The protein below binds the small molecule below.
Small molecule (SMILES): CC(C)COC(=O)CCCC[C@@H]1SC[C@@H]2NC(=O)N[C@@H]21

Sequence of chain 1.D:
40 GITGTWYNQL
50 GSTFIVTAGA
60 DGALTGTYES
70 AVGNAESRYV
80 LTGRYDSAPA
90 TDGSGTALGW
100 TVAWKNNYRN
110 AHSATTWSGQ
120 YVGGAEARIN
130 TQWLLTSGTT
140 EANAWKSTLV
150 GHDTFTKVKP

Sequence of chain 1.B:
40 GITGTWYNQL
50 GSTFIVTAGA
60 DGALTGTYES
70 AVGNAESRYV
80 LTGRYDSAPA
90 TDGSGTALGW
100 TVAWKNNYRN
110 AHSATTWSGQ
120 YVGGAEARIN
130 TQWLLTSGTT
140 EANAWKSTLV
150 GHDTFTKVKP

Binding-site contacts:
Ligand atom O2 contacts residue ASP152 of chain 1.D at 3.8 Å.
Ligand atom O2 contacts residue TYR67 of chain 1.D at 2.6 Å (h-bond).
Ligand atom N contacts residue VAL71 of chain 1.D at 3.7 Å.
Ligand atom C13 contacts residue SER51 of chain 1.D at 3.7 Å.
Ligand atom C13 contacts residue LEU49 of chain 1.D at 3.6 Å (hydrophobic).
Ligand atom C7 contacts residue ASN73 of chain 1.D at 3.8 Å.
Ligand atom C3 contacts residue VAL71 of chain 1.D at 3.9 Å (hydrophobic).
Ligand atom O contacts residue ASN73 of chain 1.D at 2.9 Å (h-bond).
Ligand atom N1 contacts residue TYR67 of chain 1.D at 3.9 Å.
Ligand atom S contacts residue THR114 of chain 1.D at 3.3 Å (h-bond).
Ligand atom S contacts residue TRP103 of chain 1.D at 3.7 Å.
Ligand atom C2 contacts residue TRP144 of chain 1.B at 3.8 Å (hydrophobic).
Ligand atom O1 contacts residue ALA110 of chain 1.D at 3.8 Å.
Ligand atom O2 contacts residue SER51 of chain 1.D at 2.8 Å (h-bond).
Ligand atom C12 contacts residue VAL71 of chain 1.D at 3.9 Å (hydrophobic).
Ligand atom O1 contacts residue SER112 of chain 1.D at 3.3 Å (h-bond).
Ligand atom C4 contacts residue LEU134 of chain 1.D at 3.8 Å (hydrophobic).
Ligand atom C6 contacts residue SER112 of chain 1.D at 3.9 Å.
Ligand atom O contacts residue GLY72 of chain 1.D at 3.8 Å.
Ligand atom C5 contacts residue TRP103 of chain 1.D at 3.8 Å (hydrophobic).
Ligand atom C1 contacts residue TRP132 of chain 1.D at 3.4 Å (hydrophobic).
Ligand atom C6 contacts residue ASN73 of chain 1.D at 3.7 Å.
Ligand atom O2 contacts residue ASN47 of chain 1.D at 3.0 Å (h-bond).
Ligand atom C10 contacts residue SER136 of chain 1.D at 3.7 Å.
Ligand atom C4 contacts residue TRP103 of chain 1.D at 3.8 Å (hydrophobic).
Ligand atom C12 contacts residue TRP144 of chain 1.B at 3.8 Å (hydrophobic).
Ligand atom N contacts residue SER69 of chain 1.D at 3.3 Å (h-bond).
Ligand atom C contacts residue ASP152 of chain 1.D at 3.7 Å.
Ligand atom N contacts residue LEU49 of chain 1.D at 3.8 Å.
Ligand atom N1 contacts residue ASP152 of chain 1.D at 2.7 Å (salt-bridge).
Ligand atom C13 contacts residue ASP152 of chain 1.D at 3.6 Å.
Ligand atom S contacts residue TRP116 of chain 1.D at 3.8 Å.
Ligand atom C contacts residue TRP132 of chain 1.D at 3.6 Å (hydrophobic).
Ligand atom C1 contacts residue TRP116 of chain 1.D at 3.9 Å (hydrophobic).
Ligand atom C6 contacts residue TRP103 of chain 1.D at 3.6 Å (hydrophobic).
Ligand atom N1 contacts residue LEU49 of chain 1.D at 3.7 Å.
Ligand atom C11 contacts residue TRP144 of chain 1.B at 3.9 Å (hydrophobic).
Ligand atom C3 contacts residue SER69 of chain 1.D at 3.5 Å.
Ligand atom C13 contacts residue ASN47 of chain 1.D at 3.8 Å.
Ligand atom C13 contacts residue TYR67 of chain 1.D at 3.5 Å (hydrophobic).